Binding-site contacts:
Ligand atom N1 contacts residue HIS428 of chain 10.A at 3.3 Å.
Ligand atom C4 contacts residue PRO218 of chain 10.A at 4.1 Å (hydrophobic).
Ligand atom C2' contacts residue GLY437 of chain 10.A at 2.8 Å.
Ligand atom N9 contacts residue PRO429 of chain 10.A at 4.3 Å.
Ligand atom N9 contacts residue GLY437 of chain 10.A at 3.3 Å (h-bond).
Ligand atom O3P contacts residue LYS439 of chain 10.A at 2.9 Å.
Ligand atom N7 contacts residue VAL217 of chain 10.A at 3.7 Å.
Ligand atom P contacts residue LYS439 of chain 10.A at 3.3 Å.
Ligand atom C2 contacts residue HIS428 of chain 10.A at 3.8 Å.
Ligand atom C8 contacts residue GLY437 of chain 10.A at 2.8 Å.
Ligand atom O1P contacts residue HIS426 of chain 10.A at 2.7 Å (h-bond).
Ligand atom C1' contacts residue GLY437 of chain 10.A at 3.3 Å.
Ligand atom C2' contacts residue ASP216 of chain 10.A at 4.3 Å.
Ligand atom N9 contacts residue VAL217 of chain 10.A at 4.4 Å.
Ligand atom C8 contacts residue VAL217 of chain 10.A at 3.5 Å (hydrophobic).
Ligand atom C6 contacts residue PRO218 of chain 10.A at 4.2 Å (hydrophobic).
Ligand atom N6 contacts residue HIS428 of chain 10.A at 4.0 Å.
Ligand atom O3' contacts residue ILE420 of chain 10.A at 4.2 Å.
Ligand atom N7 contacts residue GLY437 of chain 10.A at 3.5 Å (h-bond).
Ligand atom C8 contacts residue PRO429 of chain 10.A at 4.3 Å (hydrophobic).
Ligand atom N7 contacts residue PRO218 of chain 10.A at 4.0 Å.
Ligand atom O5' contacts residue LYS439 of chain 10.A at 3.8 Å.
Ligand atom P contacts residue HIS426 of chain 10.A at 3.9 Å.
Ligand atom C5 contacts residue PRO218 of chain 10.A at 4.0 Å (hydrophobic).
Ligand atom N6 contacts residue ASP407 of chain 10.A at 3.6 Å (salt-bridge).
Ligand atom O1P contacts residue LYS439 of chain 10.A at 2.6 Å.
Ligand atom C3' contacts residue GLU215 of chain 10.A at 3.3 Å.
Ligand atom N9 contacts residue PRO218 of chain 10.A at 4.2 Å.
Ligand atom N6 contacts residue SER430 of chain 10.A at 3.7 Å.
Ligand atom C8 contacts residue PRO218 of chain 10.A at 4.2 Å (hydrophobic).
Ligand atom C2' contacts residue GLU215 of chain 10.A at 3.6 Å.
Ligand atom N3 contacts residue PRO429 of chain 10.A at 4.4 Å.
Ligand atom N7 contacts residue PRO429 of chain 10.A at 4.3 Å.
Ligand atom C6 contacts residue SER430 of chain 10.A at 4.2 Å.
Ligand atom O3' contacts residue LYS439 of chain 10.A at 3.5 Å.
Ligand atom C6 contacts residue HIS428 of chain 10.A at 4.2 Å.
Ligand atom C3' contacts residue GLY437 of chain 10.A at 3.9 Å.
Ligand atom O3' contacts residue GLU215 of chain 10.A at 3.5 Å (salt-bridge).
Ligand atom O3' contacts residue GLY437 of chain 10.A at 3.9 Å.
Ligand atom O2P contacts residue HIS426 of chain 10.A at 3.6 Å.

The small molecule below binds the protein below.
Small molecule (SMILES): Nc1ncnc2c1ncn2[C@@H]1C[C@@H](O)[C@@H](COP(=O)(O)O)O1

Sequence of chain 10.A:
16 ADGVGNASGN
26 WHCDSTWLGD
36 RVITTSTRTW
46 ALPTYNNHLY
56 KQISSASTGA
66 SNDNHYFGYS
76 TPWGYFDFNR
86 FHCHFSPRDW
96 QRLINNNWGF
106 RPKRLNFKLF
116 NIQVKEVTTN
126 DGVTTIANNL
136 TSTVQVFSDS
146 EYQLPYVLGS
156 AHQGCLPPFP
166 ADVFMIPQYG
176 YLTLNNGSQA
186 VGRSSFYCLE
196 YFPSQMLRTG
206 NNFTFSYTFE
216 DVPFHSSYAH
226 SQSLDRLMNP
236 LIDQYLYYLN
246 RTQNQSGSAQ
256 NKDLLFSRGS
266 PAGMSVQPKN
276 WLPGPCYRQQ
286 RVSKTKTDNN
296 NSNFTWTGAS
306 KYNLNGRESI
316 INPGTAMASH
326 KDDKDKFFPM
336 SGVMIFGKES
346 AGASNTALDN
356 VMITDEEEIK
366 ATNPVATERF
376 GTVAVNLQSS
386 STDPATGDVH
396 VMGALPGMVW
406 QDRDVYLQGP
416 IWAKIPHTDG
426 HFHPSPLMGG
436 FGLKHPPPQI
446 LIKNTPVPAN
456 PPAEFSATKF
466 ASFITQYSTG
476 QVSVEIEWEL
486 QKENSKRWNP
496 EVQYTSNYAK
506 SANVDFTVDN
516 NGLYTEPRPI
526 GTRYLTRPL